Binding-site contacts:
Ligand atom C7 contacts residue GLN261 of chain 1.A at 3.1 Å.
Ligand atom OP2 contacts residue GLY431 of chain 1.A at 3.5 Å.
Ligand atom O5' contacts residue LYS511 of chain 1.A at 3.4 Å.
Ligand atom OP2 contacts residue ARG239 of chain 1.A at 3.5 Å.
Ligand atom OP2 contacts residue TYR432 of chain 1.A at 2.6 Å (h-bond).
Ligand atom C2 contacts residue PRO635 of chain 1.A at 3.5 Å (hydrophobic).
Ligand atom OP2 contacts residue HIS463 of chain 1.A at 3.4 Å.
Ligand atom C2' contacts residue PRO635 of chain 1.A at 3.4 Å (hydrophobic).
Ligand atom C5' contacts residue PRO210 of chain 1.A at 3.4 Å (hydrophobic).
Ligand atom C6 contacts residue LEU524 of chain 1.A at 3.4 Å (hydrophobic).
Ligand atom OP1 contacts residue GLN736 of chain 1.A at 3.4 Å (h-bond).
Ligand atom O4' contacts residue GLN262 of chain 1.A at 3.4 Å.
Ligand atom O4 contacts residue SER664 of chain 1.A at 2.9 Å (h-bond).
Ligand atom C4 contacts residue PRO635 of chain 1.A at 3.3 Å (hydrophobic).
Ligand atom OP2 contacts residue SER464 of chain 1.A at 2.7 Å (h-bond).
Ligand atom O4' contacts residue ARG793 of chain 1.A at 3.1 Å (salt-bridge).
Ligand atom OP1 contacts residue ARG212 of chain 1.A at 2.8 Å (salt-bridge).
Ligand atom OP2 contacts residue ARG212 of chain 1.A at 3.3 Å.
Ligand atom OP1 contacts residue SER464 of chain 1.A at 3.2 Å (h-bond).
Ligand atom N3 contacts residue PRO635 of chain 1.A at 3.1 Å (h-bond).
Ligand atom O4' contacts residue PRO810 of chain 1.A at 3.2 Å.
Ligand atom P contacts residue TYR432 of chain 1.A at 3.5 Å.
Ligand atom C5 contacts residue SER671 of chain 1.A at 3.5 Å.
Ligand atom OP1 contacts residue LYS511 of chain 1.A at 3.1 Å.
Ligand atom O4 contacts residue GLN264 of chain 1.A at 3.0 Å (h-bond).
Ligand atom N4 contacts residue GLU676 of chain 1.A at 3.4 Å.
Ligand atom OP1 contacts residue SER833 of chain 1.A at 2.4 Å (h-bond).
Ligand atom OP2 contacts residue HIS463 of chain 1.A at 2.9 Å (h-bond).
Ligand atom O2 contacts residue PRO810 of chain 1.A at 3.4 Å.
Ligand atom O4' contacts residue LYS511 of chain 1.A at 3.4 Å.
Ligand atom C7 contacts residue ARG239 of chain 1.A at 3.2 Å.
Ligand atom O3' contacts residue GLN237 of chain 1.A at 3.2 Å (h-bond).
Ligand atom C1' contacts residue LYS511 of chain 1.A at 3.3 Å.
Ligand atom OP1 contacts residue THR489 of chain 1.A at 2.9 Å (h-bond).
Ligand atom O4 contacts residue THR513 of chain 1.A at 3.2 Å.
Ligand atom O2 contacts residue LYS511 of chain 1.A at 3.3 Å (salt-bridge).
Ligand atom N3 contacts residue SER265 of chain 1.A at 3.4 Å (h-bond).
Ligand atom OP1 contacts residue TYR432 of chain 1.A at 3.4 Å (h-bond).
Ligand atom OP1 contacts residue THR255 of chain 1.A at 3.0 Å (h-bond).
Ligand atom OP1 contacts residue ARG239 of chain 1.A at 3.0 Å.

The protein below binds the small molecule below.
Small molecule (SMILES): Cc1cn([C@H]2C[C@H](O[P](=O)(O)OC[C@H]3O[C@@H](n4cc(C)c(=O)[nH]c4=O)C[C@@H]3O)[C@@H](CO[P](=O)(O)O[C@H]3C[C@H](n4ccc(N)nc4=O)O[C@@H]3CO[P](=O)(O)O[C@H]3C[C@H](n4ccc(N)nc4=O)O[C@@H]3CO[P](=O)(O)O[C@H]3C[C@H](n4ccc(N)nc4=O)O[C@@H]3CO[P](=O)(O)O[C@H]3C[C@H](n4cc(C)c(=O)[nH]c4=O)O[C@@H]3CO[P](=O)(O)O[C@H]3C[C@H](n4ccc(N)nc4=O)O[C@@H]3CO[P](=O)(O)O[C@H]3C[C@H](n4cc(C)c(=O)[nH]c4=O)O[C@@H]3CO[P](=O)(O)O[C@H]3C[C@H](n4ccc(N)nc4=O)O[C@@H]3COP(=O)=O)O2)c(=O)[nH]c1=O

Sequence of chain 1.A:
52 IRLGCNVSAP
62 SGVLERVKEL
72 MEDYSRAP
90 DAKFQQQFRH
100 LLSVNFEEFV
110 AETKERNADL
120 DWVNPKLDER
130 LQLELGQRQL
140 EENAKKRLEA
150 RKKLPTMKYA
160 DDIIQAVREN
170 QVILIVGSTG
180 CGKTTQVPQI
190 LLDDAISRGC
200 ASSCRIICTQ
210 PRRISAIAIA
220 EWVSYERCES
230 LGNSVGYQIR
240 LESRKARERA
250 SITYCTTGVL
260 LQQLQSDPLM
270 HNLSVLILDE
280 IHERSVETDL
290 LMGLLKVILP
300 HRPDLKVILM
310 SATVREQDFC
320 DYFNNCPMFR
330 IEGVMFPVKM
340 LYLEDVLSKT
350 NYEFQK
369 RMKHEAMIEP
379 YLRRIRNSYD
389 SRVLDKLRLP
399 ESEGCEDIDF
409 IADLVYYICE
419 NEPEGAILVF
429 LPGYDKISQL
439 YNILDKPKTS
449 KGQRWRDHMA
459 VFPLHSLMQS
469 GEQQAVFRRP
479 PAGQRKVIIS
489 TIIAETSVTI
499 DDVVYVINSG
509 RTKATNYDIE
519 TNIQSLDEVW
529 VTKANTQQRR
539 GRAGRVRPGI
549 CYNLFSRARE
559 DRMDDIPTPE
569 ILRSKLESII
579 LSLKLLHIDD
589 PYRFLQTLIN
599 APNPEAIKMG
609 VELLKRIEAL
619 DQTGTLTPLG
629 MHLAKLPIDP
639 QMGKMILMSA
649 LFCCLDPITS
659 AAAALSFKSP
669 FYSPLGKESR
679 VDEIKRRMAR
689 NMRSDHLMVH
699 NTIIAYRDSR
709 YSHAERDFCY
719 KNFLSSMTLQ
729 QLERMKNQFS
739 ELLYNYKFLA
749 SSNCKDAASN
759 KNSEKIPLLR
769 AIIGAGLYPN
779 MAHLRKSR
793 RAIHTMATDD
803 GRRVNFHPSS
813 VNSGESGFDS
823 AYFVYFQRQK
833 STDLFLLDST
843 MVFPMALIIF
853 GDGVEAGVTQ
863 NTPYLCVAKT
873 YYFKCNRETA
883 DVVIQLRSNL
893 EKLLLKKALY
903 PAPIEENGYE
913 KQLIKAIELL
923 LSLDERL